Sequence of chain 1.B:
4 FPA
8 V

Sequence of chain 1.A:
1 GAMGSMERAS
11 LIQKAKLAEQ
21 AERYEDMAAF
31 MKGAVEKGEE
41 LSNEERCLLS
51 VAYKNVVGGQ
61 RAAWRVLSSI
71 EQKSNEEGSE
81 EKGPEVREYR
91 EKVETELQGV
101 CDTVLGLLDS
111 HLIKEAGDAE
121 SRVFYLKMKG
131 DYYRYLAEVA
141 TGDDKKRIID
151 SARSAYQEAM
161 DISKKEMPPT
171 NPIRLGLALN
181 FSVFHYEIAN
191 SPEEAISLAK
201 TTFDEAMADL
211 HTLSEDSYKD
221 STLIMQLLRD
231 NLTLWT

Binding-site contacts:
Ligand atom CL1 contacts residue VAL8 of chain 1.B at 4.4 Å.
Ligand atom C10 contacts residue PRO172 of chain 1.A at 3.2 Å (hydrophobic).
Ligand atom CL1 contacts residue LYS127 of chain 1.A at 3.5 Å.
Ligand atom C11 contacts residue ILE173 of chain 1.A at 4.5 Å (hydrophobic).
Ligand atom C10 contacts residue VAL8 of chain 1.B at 4.3 Å (hydrophobic).
Ligand atom C10 contacts residue ILE224 of chain 1.A at 3.8 Å (hydrophobic).
Ligand atom CL2 contacts residue PHE124 of chain 1.A at 3.9 Å.
Ligand atom CL2 contacts residue LYS127 of chain 1.A at 3.9 Å.
Ligand atom S01 contacts residue CYS47 of chain 1.A at 2.0 Å (h-bond).
Ligand atom C13 contacts residue VAL8 of chain 1.B at 4.1 Å (hydrophobic).
Ligand atom C02 contacts residue VAL51 of chain 1.A at 3.7 Å (hydrophobic).
Ligand atom CL1 contacts residue PRO172 of chain 1.A at 4.1 Å.
Ligand atom C10 contacts residue ILE173 of chain 1.A at 4.2 Å (hydrophobic).
Ligand atom C11 contacts residue VAL8 of chain 1.B at 4.0 Å (hydrophobic).
Ligand atom CL1 contacts residue LEU177 of chain 1.A at 4.5 Å.
Ligand atom N04 contacts residue CYS47 of chain 1.A at 4.3 Å.
Ligand atom C15 contacts residue VAL8 of chain 1.B at 4.3 Å (hydrophobic).
Ligand atom C11 contacts residue PRO172 of chain 1.A at 4.0 Å (hydrophobic).
Ligand atom C09 contacts residue ILE224 of chain 1.A at 3.4 Å (hydrophobic).
Ligand atom C10 contacts residue GLY176 of chain 1.A at 4.5 Å.
Ligand atom C02 contacts residue CYS47 of chain 1.A at 3.1 Å (hydrophobic).
Ligand atom CL1 contacts residue GLY176 of chain 1.A at 4.1 Å.
Ligand atom S01 contacts residue PHE124 of chain 1.A at 4.5 Å.
Ligand atom C03 contacts residue CYS47 of chain 1.A at 3.6 Å (hydrophobic).
Ligand atom C09 contacts residue PRO172 of chain 1.A at 4.0 Å (hydrophobic).
Ligand atom CL1 contacts residue ILE173 of chain 1.A at 3.7 Å.
Ligand atom S01 contacts residue SER50 of chain 1.A at 3.9 Å.
Ligand atom CL2 contacts residue VAL8 of chain 1.B at 3.4 Å.

A small-molecule ligand and the protein it binds are described below.
Small molecule (SMILES): O=C(Cc1ccc(Cl)c(Cl)c1)NCCS